This protein binds this small molecule.
Small molecule (SMILES): CN1CCC[C@H](CSc2nc(N)c3c4c(sc3n2)CCCC4)C1

Sequence of chain 2.A:
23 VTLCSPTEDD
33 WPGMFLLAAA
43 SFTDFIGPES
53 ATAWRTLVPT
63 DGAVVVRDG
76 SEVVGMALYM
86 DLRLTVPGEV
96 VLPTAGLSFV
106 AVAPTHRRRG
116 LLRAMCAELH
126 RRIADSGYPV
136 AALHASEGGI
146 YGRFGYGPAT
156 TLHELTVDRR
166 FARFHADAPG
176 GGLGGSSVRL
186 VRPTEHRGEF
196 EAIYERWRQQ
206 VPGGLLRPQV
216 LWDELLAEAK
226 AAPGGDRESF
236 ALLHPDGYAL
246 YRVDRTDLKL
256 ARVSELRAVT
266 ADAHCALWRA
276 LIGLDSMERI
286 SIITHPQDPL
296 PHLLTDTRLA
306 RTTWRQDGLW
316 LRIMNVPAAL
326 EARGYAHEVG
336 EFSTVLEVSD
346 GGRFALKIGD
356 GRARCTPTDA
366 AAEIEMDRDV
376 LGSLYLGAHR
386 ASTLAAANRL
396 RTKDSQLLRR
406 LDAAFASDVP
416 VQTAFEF

Binding-site contacts:
Ligand atom C21 contacts residue LEU83 of chain 2.A at 4.0 Å (hydrophobic).
Ligand atom C13 contacts residue ASP46 of chain 2.A at 3.4 Å.
Ligand atom C02 contacts residue PHE422 of chain 2.A at 3.8 Å (hydrophobic).
Ligand atom C20 contacts residue TRP33 of chain 2.A at 4.1 Å (hydrophobic).
Ligand atom C17 contacts residue PHE104 of chain 2.A at 3.6 Å (hydrophobic).
Ligand atom N01 contacts residue TRP56 of chain 2.A at 3.5 Å.
Ligand atom C08 contacts residue ASP46 of chain 2.A at 3.5 Å.
Ligand atom C15 contacts residue TRP56 of chain 2.A at 3.7 Å (hydrophobic).
Ligand atom S23 contacts residue ALA53 of chain 2.A at 3.7 Å.
Ligand atom N03 contacts residue TRP56 of chain 2.A at 3.7 Å.
Ligand atom C09 contacts residue GLU421 of chain 2.A at 3.7 Å.
Ligand atom C16 contacts residue TRP56 of chain 2.A at 3.6 Å (hydrophobic).
Ligand atom C18 contacts residue PHE104 of chain 2.A at 3.4 Å (hydrophobic).
Ligand atom C20 contacts residue ARG57 of chain 2.A at 3.8 Å.
Ligand atom S23 contacts residue TRP56 of chain 2.A at 4.0 Å.
Ligand atom C04 contacts residue TRP56 of chain 2.A at 3.6 Å (hydrophobic).
Ligand atom N03 contacts residue PHE422 of chain 2.A at 3.9 Å.
Ligand atom C12 contacts residue ASP46 of chain 2.A at 3.3 Å.
Ligand atom S05 contacts residue TRP56 of chain 2.A at 4.0 Å.
Ligand atom N01 contacts residue PHE422 of chain 2.A at 2.9 Å (h-bond).
Ligand atom C09 contacts residue ASP46 of chain 2.A at 3.5 Å.
Ligand atom C02 contacts residue SER103 of chain 2.A at 3.9 Å.
Ligand atom C21 contacts residue VAL60 of chain 2.A at 3.8 Å (hydrophobic).
Ligand atom C22 contacts residue SER103 of chain 2.A at 3.8 Å.
Ligand atom C07 contacts residue ASP46 of chain 2.A at 3.9 Å.
Ligand atom C18 contacts residue TRP56 of chain 2.A at 3.6 Å (hydrophobic).
Ligand atom C21 contacts residue TRP56 of chain 2.A at 3.9 Å (hydrophobic).
Ligand atom C17 contacts residue TRP56 of chain 2.A at 3.6 Å (hydrophobic).
Ligand atom N01 contacts residue SER103 of chain 2.A at 2.6 Å (h-bond).
Ligand atom C19 contacts residue ALA53 of chain 2.A at 3.8 Å (hydrophobic).
Ligand atom C02 contacts residue TRP56 of chain 2.A at 3.6 Å (hydrophobic).
Ligand atom S23 contacts residue PHE104 of chain 2.A at 3.7 Å.
Ligand atom C19 contacts residue PHE104 of chain 2.A at 3.6 Å (hydrophobic).
Ligand atom C22 contacts residue PHE104 of chain 2.A at 3.8 Å (hydrophobic).
Ligand atom N14 contacts residue TRP56 of chain 2.A at 3.7 Å.
Ligand atom N11 contacts residue ASP46 of chain 2.A at 3.5 Å (salt-bridge).
Ligand atom C08 contacts residue GLU421 of chain 2.A at 3.9 Å.
Ligand atom C10 contacts residue ASP46 of chain 2.A at 3.1 Å.
Ligand atom C20 contacts residue LEU83 of chain 2.A at 3.9 Å (hydrophobic).
Ligand atom N01 contacts residue MET85 of chain 2.A at 3.8 Å.